A protein and the small-molecule ligand that binds it are described below.
Small molecule (SMILES): OCCc1c[nH]c2ccccc12

Binding-site contacts:
Ligand atom C7 contacts residue SER166 of chain 1.A at 3.9 Å.
Ligand atom C3 contacts residue ILE129 of chain 1.A at 3.6 Å (hydrophobic).
Ligand atom N1 contacts residue ASN34 of chain 1.A at 4.0 Å.
Ligand atom C3 contacts residue PHE98 of chain 1.A at 3.9 Å (hydrophobic).
Ligand atom C5 contacts residue ASN34 of chain 1.A at 3.3 Å.
Ligand atom C5 contacts residue PHE27 of chain 1.A at 3.9 Å (hydrophobic).
Ligand atom C9 contacts residue ACO1 of chain 1.E at 3.8 Å.
Ligand atom C3 contacts residue LEU45 of chain 1.A at 3.5 Å (hydrophobic).
Ligand atom C9 contacts residue LYS128 of chain 1.A at 4.0 Å.
Ligand atom C8 contacts residue MET105 of chain 1.A at 4.0 Å (hydrophobic).
Ligand atom C7 contacts residue GLU31 of chain 1.A at 3.4 Å.
Ligand atom O1 contacts residue LEU164 of chain 1.A at 3.0 Å (h-bond).
Ligand atom C3 contacts residue TYR48 of chain 1.A at 4.0 Å (hydrophobic).
Ligand atom C4 contacts residue LEU45 of chain 1.A at 3.3 Å (hydrophobic).
Ligand atom C10 contacts residue LEU164 of chain 1.A at 3.8 Å (hydrophobic).
Ligand atom C1 contacts residue PHE27 of chain 1.A at 3.7 Å (hydrophobic).
Ligand atom C5 contacts residue ILE101 of chain 1.A at 3.8 Å (hydrophobic).
Ligand atom C6 contacts residue PHE27 of chain 1.A at 3.8 Å (hydrophobic).
Ligand atom C2 contacts residue TYR48 of chain 1.A at 4.2 Å (hydrophobic).
Ligand atom C5 contacts residue PHE98 of chain 1.A at 4.2 Å (hydrophobic).
Ligand atom C2 contacts residue MET105 of chain 1.A at 3.3 Å (hydrophobic).
Ligand atom C2 contacts residue PHE27 of chain 1.A at 4.1 Å (hydrophobic).
Ligand atom C1 contacts residue MET105 of chain 1.A at 3.6 Å (hydrophobic).
Ligand atom C6 contacts residue GLU31 of chain 1.A at 3.9 Å.
Ligand atom N1 contacts residue PHE27 of chain 1.A at 4.1 Å.
Ligand atom C9 contacts residue LEU164 of chain 1.A at 4.1 Å (hydrophobic).
Ligand atom C4 contacts residue PHE27 of chain 1.A at 4.1 Å (hydrophobic).
Ligand atom C9 contacts residue MET105 of chain 1.A at 4.2 Å (hydrophobic).
Ligand atom C8 contacts residue PHE27 of chain 1.A at 3.9 Å (hydrophobic).
Ligand atom C6 contacts residue ILE101 of chain 1.A at 3.8 Å (hydrophobic).
Ligand atom C2 contacts residue ILE129 of chain 1.A at 3.5 Å (hydrophobic).
Ligand atom C3 contacts residue MET105 of chain 1.A at 3.9 Å (hydrophobic).
Ligand atom N1 contacts residue ILE101 of chain 1.A at 4.1 Å.
Ligand atom C4 contacts residue PHE98 of chain 1.A at 3.4 Å (hydrophobic).
Ligand atom C10 contacts residue MET105 of chain 1.A at 3.6 Å (hydrophobic).
Ligand atom O1 contacts residue ACO1 of chain 1.E at 4.1 Å.
Ligand atom C3 contacts residue PHE27 of chain 1.A at 4.2 Å (hydrophobic).
Ligand atom N1 contacts residue GLU31 of chain 1.A at 2.9 Å (salt-bridge).
Ligand atom C6 contacts residue ASN34 of chain 1.A at 4.0 Å.
Ligand atom C7 contacts residue PHE27 of chain 1.A at 4.2 Å (hydrophobic).

Sequence of chain 1.A:
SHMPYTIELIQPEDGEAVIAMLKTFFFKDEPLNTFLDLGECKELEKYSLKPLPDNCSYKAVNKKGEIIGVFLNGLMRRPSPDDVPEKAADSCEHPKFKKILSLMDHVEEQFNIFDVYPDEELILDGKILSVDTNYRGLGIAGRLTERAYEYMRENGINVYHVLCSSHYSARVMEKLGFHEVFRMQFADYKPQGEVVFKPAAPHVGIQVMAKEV